Sequence of chain 1.A:
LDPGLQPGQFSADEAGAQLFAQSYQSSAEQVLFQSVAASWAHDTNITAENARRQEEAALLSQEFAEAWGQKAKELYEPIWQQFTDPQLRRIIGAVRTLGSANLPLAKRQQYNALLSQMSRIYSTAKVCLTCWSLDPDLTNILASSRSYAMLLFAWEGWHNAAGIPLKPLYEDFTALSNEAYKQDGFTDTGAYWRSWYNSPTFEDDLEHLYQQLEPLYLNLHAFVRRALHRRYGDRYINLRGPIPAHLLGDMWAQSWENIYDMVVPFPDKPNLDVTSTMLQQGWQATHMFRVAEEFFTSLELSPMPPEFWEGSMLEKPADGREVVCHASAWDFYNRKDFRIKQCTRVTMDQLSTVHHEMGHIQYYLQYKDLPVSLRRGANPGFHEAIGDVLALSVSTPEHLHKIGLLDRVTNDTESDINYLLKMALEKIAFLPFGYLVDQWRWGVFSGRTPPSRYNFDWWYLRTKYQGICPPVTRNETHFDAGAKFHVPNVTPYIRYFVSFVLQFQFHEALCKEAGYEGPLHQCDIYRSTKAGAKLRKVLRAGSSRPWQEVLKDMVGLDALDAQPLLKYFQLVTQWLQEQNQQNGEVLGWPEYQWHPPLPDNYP

Binding-site contacts:
Ligand atom O contacts residue HIS491 of chain 1.A at 3.3 Å.
Ligand atom O contacts residue TYR498 of chain 1.A at 2.7 Å (h-bond).
Ligand atom C contacts residue ASP1 of chain 1.O at 3.1 Å.
Ligand atom O contacts residue ASP1 of chain 1.O at 3.9 Å.
Ligand atom OXT contacts residue GLN259 of chain 1.A at 3.5 Å (h-bond).
Ligand atom OXT contacts residue HIS491 of chain 1.A at 4.2 Å.
Ligand atom CB contacts residue TYR498 of chain 1.A at 3.7 Å (hydrophobic).
Ligand atom N contacts residue HIS491 of chain 1.A at 4.5 Å.
Ligand atom N contacts residue TYR501 of chain 1.A at 3.7 Å.
Ligand atom C contacts residue HIS331 of chain 1.A at 4.2 Å.
Ligand atom C contacts residue TYR498 of chain 1.A at 3.6 Å (hydrophobic).
Ligand atom OXT contacts residue LYS489 of chain 1.A at 4.0 Å.
Ligand atom N contacts residue ASP1 of chain 1.O at 1.3 Å.
Ligand atom OG contacts residue TYR498 of chain 1.A at 4.5 Å.
Ligand atom OXT contacts residue ASP1 of chain 1.O at 3.1 Å.
Ligand atom C contacts residue HIS491 of chain 1.A at 3.6 Å.
Ligand atom C contacts residue LYS489 of chain 1.A at 3.8 Å.
Ligand atom CB contacts residue TYR501 of chain 1.A at 3.6 Å (hydrophobic).
Ligand atom O contacts residue LYS489 of chain 1.A at 2.8 Å (salt-bridge).
Ligand atom OXT contacts residue HIS331 of chain 1.A at 3.7 Å.
Ligand atom C contacts residue GLN259 of chain 1.A at 3.4 Å.
Ligand atom O contacts residue GLN259 of chain 1.A at 3.0 Å (h-bond).
Ligand atom CA contacts residue TYR498 of chain 1.A at 3.9 Å (hydrophobic).
Ligand atom OG contacts residue ASP1 of chain 1.O at 4.3 Å.
Ligand atom CB contacts residue PHE435 of chain 1.A at 3.9 Å (hydrophobic).
Ligand atom CB contacts residue ASP1 of chain 1.O at 3.8 Å.
Ligand atom OG contacts residue PHE435 of chain 1.A at 4.0 Å.
Ligand atom CA contacts residue TYR501 of chain 1.A at 3.8 Å (hydrophobic).
Ligand atom OG contacts residue GLN259 of chain 1.A at 3.6 Å.
Ligand atom CA contacts residue HIS491 of chain 1.A at 4.0 Å.
Ligand atom CA contacts residue GLN259 of chain 1.A at 4.4 Å.
Ligand atom CA contacts residue ASP1 of chain 1.O at 2.5 Å.
Ligand atom CB contacts residue GLN259 of chain 1.A at 4.1 Å.

The small molecule below binds the protein below.
Small molecule (SMILES): N[C@@H](CO)C(=O)O